This protein binds this small molecule.
Small molecule (SMILES): CC(=O)N[C@@H]1[C@@H](O)[C@H](O)[C@@H](CO)O[C@H]1O

Sequence of chain 1.A:
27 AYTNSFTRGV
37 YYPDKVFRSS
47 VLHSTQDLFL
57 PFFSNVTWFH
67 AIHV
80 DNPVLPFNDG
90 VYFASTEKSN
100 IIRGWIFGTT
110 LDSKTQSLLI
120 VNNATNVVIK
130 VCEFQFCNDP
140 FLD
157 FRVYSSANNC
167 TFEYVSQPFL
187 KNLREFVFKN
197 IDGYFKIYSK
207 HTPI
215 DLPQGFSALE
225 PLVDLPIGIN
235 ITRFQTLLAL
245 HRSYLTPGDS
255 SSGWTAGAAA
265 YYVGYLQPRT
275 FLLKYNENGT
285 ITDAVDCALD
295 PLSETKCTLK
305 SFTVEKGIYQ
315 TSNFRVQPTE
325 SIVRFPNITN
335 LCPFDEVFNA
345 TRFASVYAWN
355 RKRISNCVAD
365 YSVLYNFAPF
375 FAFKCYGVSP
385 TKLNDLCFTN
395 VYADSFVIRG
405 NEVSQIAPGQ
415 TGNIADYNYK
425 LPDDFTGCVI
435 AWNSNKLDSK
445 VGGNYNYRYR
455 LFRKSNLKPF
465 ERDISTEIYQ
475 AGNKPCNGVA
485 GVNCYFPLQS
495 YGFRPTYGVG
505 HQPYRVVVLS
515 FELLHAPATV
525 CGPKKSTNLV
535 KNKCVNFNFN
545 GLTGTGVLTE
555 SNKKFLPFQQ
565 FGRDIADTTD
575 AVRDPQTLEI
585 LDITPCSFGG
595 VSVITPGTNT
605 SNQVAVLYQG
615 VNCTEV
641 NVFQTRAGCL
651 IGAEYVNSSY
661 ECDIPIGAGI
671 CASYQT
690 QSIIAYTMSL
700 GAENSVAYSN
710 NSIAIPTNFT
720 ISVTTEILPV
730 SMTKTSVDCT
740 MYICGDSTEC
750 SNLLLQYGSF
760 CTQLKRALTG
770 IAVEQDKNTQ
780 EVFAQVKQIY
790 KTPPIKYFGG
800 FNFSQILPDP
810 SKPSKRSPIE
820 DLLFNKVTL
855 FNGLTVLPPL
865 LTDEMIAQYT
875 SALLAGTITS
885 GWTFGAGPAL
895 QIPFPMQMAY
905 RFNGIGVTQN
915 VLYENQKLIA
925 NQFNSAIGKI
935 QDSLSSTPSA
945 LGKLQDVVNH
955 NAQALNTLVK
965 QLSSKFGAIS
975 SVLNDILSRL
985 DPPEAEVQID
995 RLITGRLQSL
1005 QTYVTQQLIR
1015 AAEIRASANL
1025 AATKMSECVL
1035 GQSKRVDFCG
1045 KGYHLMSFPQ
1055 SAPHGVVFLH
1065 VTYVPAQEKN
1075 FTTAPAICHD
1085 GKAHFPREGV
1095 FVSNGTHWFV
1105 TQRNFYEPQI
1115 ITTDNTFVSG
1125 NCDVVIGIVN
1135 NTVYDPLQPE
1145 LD

Binding-site contacts:
Ligand atom O7 contacts residue ASN280 of chain 1.A at 4.4 Å.
Ligand atom C8 contacts residue ASN280 of chain 1.A at 4.2 Å.
Ligand atom C7 contacts residue ASN282 of chain 1.A at 3.3 Å.
Ligand atom C7 contacts residue GLU281 of chain 1.A at 3.0 Å.
Ligand atom N2 contacts residue ASN282 of chain 1.A at 3.6 Å.
Ligand atom C2 contacts residue GLU281 of chain 1.A at 3.3 Å.
Ligand atom C1 contacts residue ASN282 of chain 1.A at 3.8 Å.
Ligand atom N2 contacts residue GLU281 of chain 1.A at 2.9 Å (salt-bridge).
Ligand atom O5 contacts residue ASN282 of chain 1.A at 4.1 Å.
Ligand atom C1 contacts residue GLU281 of chain 1.A at 3.0 Å.
Ligand atom O5 contacts residue GLU281 of chain 1.A at 4.2 Å.
Ligand atom C3 contacts residue ASN282 of chain 1.A at 4.2 Å.
Ligand atom O7 contacts residue GLU281 of chain 1.A at 3.5 Å (salt-bridge).
Ligand atom C2 contacts residue ASN282 of chain 1.A at 3.2 Å.
Ligand atom C8 contacts residue GLU281 of chain 1.A at 3.5 Å.
Ligand atom O7 contacts residue ASN282 of chain 1.A at 2.4 Å (h-bond).
Ligand atom O3 contacts residue ASN282 of chain 1.A at 4.3 Å.